A small-molecule ligand and the protein it binds are described below.
Small molecule (SMILES): CC(=O)N[C@@H]1[C@@H](O)[C@H](O)[C@@H](CO)O[C@H]1O

Sequence of chain 1.B:
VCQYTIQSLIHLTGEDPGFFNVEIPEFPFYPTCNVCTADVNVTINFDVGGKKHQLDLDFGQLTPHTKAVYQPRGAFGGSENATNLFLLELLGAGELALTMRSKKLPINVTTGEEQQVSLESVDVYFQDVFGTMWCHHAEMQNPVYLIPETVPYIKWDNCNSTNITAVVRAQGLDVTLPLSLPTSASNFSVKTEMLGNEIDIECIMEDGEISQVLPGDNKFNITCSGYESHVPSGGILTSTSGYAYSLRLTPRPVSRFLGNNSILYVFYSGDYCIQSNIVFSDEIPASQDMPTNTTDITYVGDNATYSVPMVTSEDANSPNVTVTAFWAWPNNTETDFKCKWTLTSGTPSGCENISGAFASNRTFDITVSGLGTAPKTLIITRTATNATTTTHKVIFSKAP

Binding-site contacts:
Ligand atom C4 contacts residue ASN345 of chain 1.B at 4.2 Å.
Ligand atom N2 contacts residue ASN345 of chain 1.B at 2.9 Å (h-bond).
Ligand atom C5 contacts residue CYS8 of chain 1.B at 4.2 Å (hydrophobic).
Ligand atom N2 contacts residue PRO344 of chain 1.B at 4.2 Å.
Ligand atom O5 contacts residue ASN345 of chain 1.B at 2.4 Å (h-bond).
Ligand atom C1 contacts residue GLN9 of chain 1.B at 4.0 Å.
Ligand atom O4 contacts residue VAL7 of chain 1.B at 4.3 Å.
Ligand atom O6 contacts residue GLN9 of chain 1.B at 3.6 Å.
Ligand atom C6 contacts residue GLN9 of chain 1.B at 4.3 Å.
Ligand atom O5 contacts residue CYS8 of chain 1.B at 4.1 Å.
Ligand atom C1 contacts residue ASN345 of chain 1.B at 1.4 Å.
Ligand atom C7 contacts residue PRO344 of chain 1.B at 4.3 Å (hydrophobic).
Ligand atom C7 contacts residue ASN345 of chain 1.B at 3.7 Å.
Ligand atom C4 contacts residue CYS8 of chain 1.B at 3.6 Å (hydrophobic).
Ligand atom C2 contacts residue GLN9 of chain 1.B at 4.3 Å.
Ligand atom C7 contacts residue THR410 of chain 1.B at 4.5 Å.
Ligand atom C6 contacts residue CYS8 of chain 1.B at 4.1 Å (hydrophobic).
Ligand atom C6 contacts residue VAL7 of chain 1.B at 3.7 Å (hydrophobic).
Ligand atom O4 contacts residue CYS8 of chain 1.B at 4.4 Å.
Ligand atom C3 contacts residue CYS8 of chain 1.B at 4.5 Å (hydrophobic).
Ligand atom O5 contacts residue GLN9 of chain 1.B at 3.9 Å.
Ligand atom C8 contacts residue PRO344 of chain 1.B at 3.6 Å (hydrophobic).
Ligand atom C8 contacts residue THR410 of chain 1.B at 4.5 Å.
Ligand atom C5 contacts residue ASN345 of chain 1.B at 3.6 Å.
Ligand atom C3 contacts residue ASN345 of chain 1.B at 3.8 Å.
Ligand atom C2 contacts residue ASN345 of chain 1.B at 2.4 Å.
Ligand atom O7 contacts residue ASN345 of chain 1.B at 4.2 Å.